Binding-site contacts:
Ligand atom C21 contacts residue TYR341 of chain 1.A at 3.8 Å (hydrophobic).
Ligand atom C25 contacts residue ASP74 of chain 1.A at 3.4 Å.
Ligand atom C05 contacts residue ASP283 of chain 1.A at 3.2 Å.
Ligand atom C33 contacts residue HIS447 of chain 1.A at 3.5 Å.
Ligand atom C26 contacts residue TYR337 of chain 1.A at 3.4 Å (hydrophobic).
Ligand atom C30 contacts residue TRP86 of chain 1.A at 3.6 Å (hydrophobic).
Ligand atom O16 contacts residue ILE294 of chain 1.A at 3.8 Å.
Ligand atom C33 contacts residue SER203 of chain 1.A at 3.4 Å.
Ligand atom C04 contacts residue TRP286 of chain 1.A at 3.4 Å (hydrophobic).
Ligand atom O37 contacts residue PHE338 of chain 1.A at 3.5 Å.
Ligand atom C09 contacts residue TRP286 of chain 1.A at 3.6 Å (hydrophobic).
Ligand atom C25 contacts residue TYR124 of chain 1.A at 3.7 Å (hydrophobic).
Ligand atom C42 contacts residue HIS287 of chain 1.A at 3.7 Å.
Ligand atom C44 contacts residue HIS287 of chain 1.A at 3.7 Å.
Ligand atom C19 contacts residue TYR341 of chain 1.A at 3.6 Å (hydrophobic).
Ligand atom C32 contacts residue GLU202 of chain 1.A at 3.5 Å.
Ligand atom C45 contacts residue TRP286 of chain 1.A at 3.8 Å (hydrophobic).
Ligand atom O36 contacts residue TYR124 of chain 1.A at 3.1 Å (h-bond).
Ligand atom C08 contacts residue TYR72 of chain 1.A at 3.3 Å (hydrophobic).
Ligand atom C05 contacts residue TRP286 of chain 1.A at 3.5 Å (hydrophobic).
Ligand atom C28 contacts residue TYR124 of chain 1.A at 3.8 Å (hydrophobic).
Ligand atom O16 contacts residue PHE295 of chain 1.A at 2.8 Å (h-bond).
Ligand atom O16 contacts residue ARG296 of chain 1.A at 3.8 Å.
Ligand atom C33 contacts residue GLY121 of chain 1.A at 3.8 Å.
Ligand atom C14 contacts residue SER293 of chain 1.A at 3.8 Å.
Ligand atom C22 contacts residue TYR124 of chain 1.A at 3.2 Å (hydrophobic).
Ligand atom C32 contacts residue SER203 of chain 1.A at 3.7 Å.
Ligand atom C15 contacts residue PHE295 of chain 1.A at 3.7 Å (hydrophobic).
Ligand atom C44 contacts residue TRP286 of chain 1.A at 3.7 Å (hydrophobic).
Ligand atom C43 contacts residue HIS287 of chain 1.A at 3.2 Å.
Ligand atom C31 contacts residue TRP86 of chain 1.A at 3.7 Å (hydrophobic).
Ligand atom C20 contacts residue PHE338 of chain 1.A at 3.4 Å (hydrophobic).
Ligand atom C34 contacts residue GLY121 of chain 1.A at 3.7 Å.
Ligand atom C06 contacts residue TYR72 of chain 1.A at 3.3 Å (hydrophobic).
Ligand atom C18 contacts residue TYR124 of chain 1.A at 3.6 Å (hydrophobic).
Ligand atom O39 contacts residue TYR341 of chain 1.A at 3.4 Å.
Ligand atom C27 contacts residue TRP86 of chain 1.A at 3.5 Å (hydrophobic).
Ligand atom C21 contacts residue TYR337 of chain 1.A at 3.5 Å (hydrophobic).
Ligand atom C07 contacts residue TYR72 of chain 1.A at 3.6 Å (hydrophobic).
Ligand atom C13 contacts residue SER293 of chain 1.A at 3.7 Å.

Sequence of chain 1.A:
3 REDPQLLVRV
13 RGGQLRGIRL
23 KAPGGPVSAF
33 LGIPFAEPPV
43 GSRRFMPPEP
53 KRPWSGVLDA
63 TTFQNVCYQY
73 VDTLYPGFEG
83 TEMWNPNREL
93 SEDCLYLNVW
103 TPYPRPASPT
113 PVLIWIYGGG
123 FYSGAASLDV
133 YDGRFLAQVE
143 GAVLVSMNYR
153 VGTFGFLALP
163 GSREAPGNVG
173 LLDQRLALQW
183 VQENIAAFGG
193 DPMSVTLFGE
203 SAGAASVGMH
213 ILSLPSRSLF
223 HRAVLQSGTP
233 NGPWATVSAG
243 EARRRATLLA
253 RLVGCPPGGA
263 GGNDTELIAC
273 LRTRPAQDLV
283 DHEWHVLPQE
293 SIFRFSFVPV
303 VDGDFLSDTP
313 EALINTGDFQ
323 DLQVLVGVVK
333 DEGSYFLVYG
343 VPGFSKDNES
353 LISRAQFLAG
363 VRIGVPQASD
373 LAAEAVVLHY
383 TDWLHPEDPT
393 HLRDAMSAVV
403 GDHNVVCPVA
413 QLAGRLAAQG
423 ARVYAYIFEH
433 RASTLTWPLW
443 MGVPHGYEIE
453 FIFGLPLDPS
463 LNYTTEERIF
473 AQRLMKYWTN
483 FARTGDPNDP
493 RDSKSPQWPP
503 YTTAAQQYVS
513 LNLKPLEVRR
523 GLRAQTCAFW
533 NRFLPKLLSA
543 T

The small molecule below binds the protein below.
Small molecule (SMILES): CC[N+](CC)(CCCCCn1c(C)cc(=O)n(CCCCC[N+](CC)(CC)Cc2ccccc2[N+](=O)[O-])c1=O)Cc1ccccc1[N+](=O)[O-]